Binding-site contacts:
Ligand atom C3 contacts residue ASN1153 of chain 1.C at 3.8 Å.
Ligand atom C1 contacts residue ASN1153 of chain 1.C at 1.4 Å.
Ligand atom C5 contacts residue ASN1153 of chain 1.C at 3.6 Å.
Ligand atom N2 contacts residue ASN1153 of chain 1.C at 3.0 Å (h-bond).
Ligand atom C2 contacts residue ASN1153 of chain 1.C at 2.5 Å.
Ligand atom C7 contacts residue ASN1153 of chain 1.C at 4.0 Å.
Ligand atom C4 contacts residue ASN1153 of chain 1.C at 4.2 Å.
Ligand atom O5 contacts residue ASN1153 of chain 1.C at 2.3 Å (h-bond).

Sequence of chain 1.C:
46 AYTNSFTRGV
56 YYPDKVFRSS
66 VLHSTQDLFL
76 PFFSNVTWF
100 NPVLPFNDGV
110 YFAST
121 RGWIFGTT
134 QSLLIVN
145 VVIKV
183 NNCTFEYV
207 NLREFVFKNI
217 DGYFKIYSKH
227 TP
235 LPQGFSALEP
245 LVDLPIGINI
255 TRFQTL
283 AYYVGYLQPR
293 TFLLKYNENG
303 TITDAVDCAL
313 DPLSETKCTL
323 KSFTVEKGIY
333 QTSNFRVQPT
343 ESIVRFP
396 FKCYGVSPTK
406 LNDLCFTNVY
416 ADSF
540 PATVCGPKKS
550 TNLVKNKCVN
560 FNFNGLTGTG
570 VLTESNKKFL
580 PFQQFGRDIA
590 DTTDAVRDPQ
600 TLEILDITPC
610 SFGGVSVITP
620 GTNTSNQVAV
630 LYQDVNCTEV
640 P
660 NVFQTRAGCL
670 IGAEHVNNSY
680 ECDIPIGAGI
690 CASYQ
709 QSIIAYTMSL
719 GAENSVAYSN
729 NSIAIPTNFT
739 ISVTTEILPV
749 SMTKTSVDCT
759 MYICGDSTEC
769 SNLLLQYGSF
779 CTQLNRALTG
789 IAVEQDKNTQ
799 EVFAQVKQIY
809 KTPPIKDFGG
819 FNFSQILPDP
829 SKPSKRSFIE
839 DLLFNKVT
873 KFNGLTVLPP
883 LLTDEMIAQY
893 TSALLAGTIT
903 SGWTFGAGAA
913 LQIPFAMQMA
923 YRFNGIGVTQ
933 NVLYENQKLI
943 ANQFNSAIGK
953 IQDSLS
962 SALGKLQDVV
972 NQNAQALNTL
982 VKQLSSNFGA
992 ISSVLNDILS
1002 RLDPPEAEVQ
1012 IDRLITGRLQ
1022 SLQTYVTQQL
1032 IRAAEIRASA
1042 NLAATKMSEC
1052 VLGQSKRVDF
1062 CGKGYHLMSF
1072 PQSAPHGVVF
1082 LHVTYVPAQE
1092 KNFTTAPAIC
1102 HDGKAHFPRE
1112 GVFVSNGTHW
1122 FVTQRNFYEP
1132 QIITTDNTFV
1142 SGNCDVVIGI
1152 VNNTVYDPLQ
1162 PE

The protein below binds the small molecule below.
Small molecule (SMILES): CC(=O)N[C@H]1[C@H](O[C@H]2[C@H](O)[C@@H](NC(C)=O)CO[C@@H]2CO)O[C@H](CO)[C@@H](O)[C@@H]1O